Binding-site contacts:
Ligand atom C5 contacts residue GLU193 of chain 2.C at 3.4 Å.
Ligand atom C42 contacts residue GLU193 of chain 2.C at 3.3 Å.
Ligand atom C3 contacts residue THR143 of chain 2.C at 3.6 Å.
Ligand atom C42 contacts residue TYR61 of chain 2.C at 4.0 Å (hydrophobic).
Ligand atom C4 contacts residue GLU193 of chain 2.C at 3.5 Å.
Ligand atom C4 contacts residue LEU138 of chain 2.C at 4.1 Å (hydrophobic).
Ligand atom C43 contacts residue TYR61 of chain 2.C at 3.6 Å (hydrophobic).
Ligand atom C43 contacts residue THR91 of chain 2.C at 3.7 Å.
Ligand atom C41 contacts residue LEU138 of chain 2.C at 3.9 Å (hydrophobic).
Ligand atom N1 contacts residue THR91 of chain 2.C at 2.9 Å (h-bond).
Ligand atom N1 contacts residue PRO89 of chain 2.C at 2.9 Å (h-bond).
Ligand atom N1 contacts residue TYR61 of chain 2.C at 3.8 Å.
Ligand atom N1 contacts residue TYR220 of chain 2.C at 3.7 Å.
Ligand atom O42 contacts residue SER142 of chain 2.C at 3.0 Å (h-bond).
Ligand atom C42 contacts residue THR91 of chain 2.C at 3.4 Å.
Ligand atom O41 contacts residue TYR61 of chain 2.C at 3.4 Å.
Ligand atom C41 contacts residue GLU193 of chain 2.C at 4.0 Å.
Ligand atom N2 contacts residue GLU193 of chain 2.C at 3.2 Å (salt-bridge).
Ligand atom C43 contacts residue ARG96 of chain 2.C at 3.4 Å.
Ligand atom O41 contacts residue THR91 of chain 2.C at 3.0 Å (h-bond).
Ligand atom O42 contacts residue GLY141 of chain 2.C at 3.2 Å.
Ligand atom O1 contacts residue GLU193 of chain 2.C at 3.5 Å (salt-bridge).
Ligand atom C3 contacts residue GLU193 of chain 2.C at 3.7 Å.
Ligand atom C41 contacts residue TYR61 of chain 2.C at 3.7 Å (hydrophobic).
Ligand atom N2 contacts residue LEU192 of chain 2.C at 3.8 Å.
Ligand atom C43 contacts residue SER142 of chain 2.C at 3.3 Å.
Ligand atom O31 contacts residue THR143 of chain 2.C at 2.6 Å (h-bond).
Ligand atom O42 contacts residue ARG96 of chain 2.C at 2.9 Å (salt-bridge).
Ligand atom C5 contacts residue TYR61 of chain 2.C at 3.6 Å (hydrophobic).
Ligand atom C4 contacts residue TYR61 of chain 2.C at 4.1 Å (hydrophobic).
Ligand atom O41 contacts residue PRO89 of chain 2.C at 3.9 Å.
Ligand atom O42 contacts residue TYR61 of chain 2.C at 3.6 Å.
Ligand atom O1 contacts residue MET196 of chain 2.C at 3.5 Å.
Ligand atom C5 contacts residue MET196 of chain 2.C at 3.4 Å (hydrophobic).
Ligand atom O41 contacts residue ARG96 of chain 2.C at 2.7 Å (salt-bridge).
Ligand atom N1 contacts residue GLU193 of chain 2.C at 2.7 Å (salt-bridge).
Ligand atom O1 contacts residue THR174 of chain 2.C at 4.0 Å.
Ligand atom O41 contacts residue LEU90 of chain 2.C at 3.8 Å.
Ligand atom O41 contacts residue SER142 of chain 2.C at 3.9 Å.
Ligand atom C42 contacts residue SER142 of chain 2.C at 3.4 Å.

A small-molecule ligand and the protein it binds are described below.
Small molecule (SMILES): N[C@@H](Cc1conc1O)C(=O)O

Sequence of chain 2.C:
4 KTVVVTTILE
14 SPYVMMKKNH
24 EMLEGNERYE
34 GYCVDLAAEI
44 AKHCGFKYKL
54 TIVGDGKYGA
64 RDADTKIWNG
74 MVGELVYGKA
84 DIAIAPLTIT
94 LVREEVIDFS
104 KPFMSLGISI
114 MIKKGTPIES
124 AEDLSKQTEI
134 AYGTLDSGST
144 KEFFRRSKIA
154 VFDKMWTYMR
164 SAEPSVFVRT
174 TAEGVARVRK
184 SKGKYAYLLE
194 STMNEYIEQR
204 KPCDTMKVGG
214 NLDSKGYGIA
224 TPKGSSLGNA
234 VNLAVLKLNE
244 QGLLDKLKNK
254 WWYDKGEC